This small molecule binds to this protein.
Small molecule (SMILES): CC(=O)N[C@@H]1[C@@H](O)[C@H](O)[C@@H](CO)O[C@H]1O

Sequence of chain 1.A:
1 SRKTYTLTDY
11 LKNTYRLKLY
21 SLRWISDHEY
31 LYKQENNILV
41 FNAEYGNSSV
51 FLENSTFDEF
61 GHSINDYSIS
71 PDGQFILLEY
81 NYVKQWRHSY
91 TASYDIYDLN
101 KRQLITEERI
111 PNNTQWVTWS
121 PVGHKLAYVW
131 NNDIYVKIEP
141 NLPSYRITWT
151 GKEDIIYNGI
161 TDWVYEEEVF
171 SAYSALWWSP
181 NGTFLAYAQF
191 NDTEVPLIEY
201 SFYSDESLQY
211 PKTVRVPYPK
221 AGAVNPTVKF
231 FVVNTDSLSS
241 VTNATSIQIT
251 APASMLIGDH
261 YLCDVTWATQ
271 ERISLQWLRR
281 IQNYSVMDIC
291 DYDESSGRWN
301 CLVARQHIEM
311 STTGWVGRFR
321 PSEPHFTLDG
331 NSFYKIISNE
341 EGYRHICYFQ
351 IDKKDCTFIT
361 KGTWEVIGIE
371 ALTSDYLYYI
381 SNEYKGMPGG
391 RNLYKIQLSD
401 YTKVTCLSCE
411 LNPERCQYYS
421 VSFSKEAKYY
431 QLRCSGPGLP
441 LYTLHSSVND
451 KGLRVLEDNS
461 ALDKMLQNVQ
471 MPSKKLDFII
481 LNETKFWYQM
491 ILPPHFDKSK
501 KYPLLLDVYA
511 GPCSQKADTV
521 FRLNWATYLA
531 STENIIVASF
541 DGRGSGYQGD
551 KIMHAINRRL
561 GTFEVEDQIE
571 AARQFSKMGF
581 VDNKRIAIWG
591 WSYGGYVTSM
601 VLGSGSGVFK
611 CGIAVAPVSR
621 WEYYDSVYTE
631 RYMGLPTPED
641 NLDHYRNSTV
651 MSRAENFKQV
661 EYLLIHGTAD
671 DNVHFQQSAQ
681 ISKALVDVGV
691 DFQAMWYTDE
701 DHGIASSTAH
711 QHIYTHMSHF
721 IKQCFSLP

Binding-site contacts:
Ligand atom C3 contacts residue ASN47 of chain 1.A at 3.8 Å.
Ligand atom C8 contacts residue ASN47 of chain 1.A at 3.7 Å.
Ligand atom O5 contacts residue ASN47 of chain 1.A at 2.2 Å (h-bond).
Ligand atom O7 contacts residue ASN47 of chain 1.A at 4.1 Å.
Ligand atom C8 contacts residue ASN42 of chain 1.A at 3.9 Å.
Ligand atom O7 contacts residue SER49 of chain 1.A at 2.7 Å (h-bond).
Ligand atom C6 contacts residue ASN47 of chain 1.A at 4.2 Å.
Ligand atom C1 contacts residue ASN47 of chain 1.A at 1.4 Å.
Ligand atom C8 contacts residue GLU29 of chain 1.A at 3.8 Å.
Ligand atom C7 contacts residue ASN47 of chain 1.A at 4.1 Å.
Ligand atom N2 contacts residue ASN42 of chain 1.A at 4.4 Å.
Ligand atom C7 contacts residue SER49 of chain 1.A at 3.5 Å.
Ligand atom C5 contacts residue ASN47 of chain 1.A at 3.2 Å.
Ligand atom C8 contacts residue SER49 of chain 1.A at 3.9 Å.
Ligand atom N2 contacts residue ASN47 of chain 1.A at 3.4 Å (h-bond).
Ligand atom C8 contacts residue PHE41 of chain 1.A at 4.2 Å (hydrophobic).
Ligand atom O7 contacts residue SER48 of chain 1.A at 3.4 Å.
Ligand atom C7 contacts residue SER48 of chain 1.A at 4.0 Å.
Ligand atom C2 contacts residue ASN47 of chain 1.A at 2.9 Å.
Ligand atom C4 contacts residue ASN47 of chain 1.A at 4.1 Å.
Ligand atom C8 contacts residue VAL40 of chain 1.A at 3.4 Å (hydrophobic).
Ligand atom C8 contacts residue SER48 of chain 1.A at 3.8 Å.